Binding-site contacts:
Ligand atom O5 contacts residue ARG144 of chain 1.B at 3.0 Å (salt-bridge).
Ligand atom C6 contacts residue ARG93 of chain 1.B at 4.0 Å.
Ligand atom O1 contacts residue TRP169 of chain 1.B at 3.8 Å.
Ligand atom O5 contacts residue GLN243 of chain 1.B at 3.0 Å (h-bond).
Ligand atom O3 contacts residue TRP169 of chain 1.B at 4.0 Å.
Ligand atom O5 contacts residue ASP92 of chain 1.B at 2.8 Å (salt-bridge).
Ligand atom C5 contacts residue ASP92 of chain 1.B at 3.8 Å.
Ligand atom C4 contacts residue ARG144 of chain 1.B at 3.9 Å.
Ligand atom C1 contacts residue GLU19 of chain 1.B at 3.5 Å.
Ligand atom O6 contacts residue ASP92 of chain 1.B at 2.6 Å (salt-bridge).
Ligand atom C4 contacts residue GLN243 of chain 1.B at 3.9 Å.
Ligand atom O2 contacts residue GLU19 of chain 1.B at 2.7 Å (salt-bridge).
Ligand atom O3 contacts residue ASP223 of chain 1.B at 2.6 Å (salt-bridge).
Ligand atom C2 contacts residue TRP169 of chain 1.B at 3.9 Å (hydrophobic).
Ligand atom O4 contacts residue ASP223 of chain 1.B at 2.6 Å (salt-bridge).
Ligand atom O6 contacts residue SER140 of chain 1.B at 2.9 Å (h-bond).
Ligand atom O4 contacts residue GLN243 of chain 1.B at 3.4 Å (h-bond).
Ligand atom C3 contacts residue ASN196 of chain 1.B at 3.8 Å.
Ligand atom C2 contacts residue GLU19 of chain 1.B at 3.7 Å.
Ligand atom O1 contacts residue ARG93 of chain 1.B at 2.9 Å (salt-bridge).
Ligand atom O2 contacts residue SER16 of chain 1.B at 3.9 Å.
Ligand atom O6 contacts residue GLU19 of chain 1.B at 3.7 Å.
Ligand atom O1 contacts residue GLU19 of chain 1.B at 2.5 Å (salt-bridge).
Ligand atom C1 contacts residue TRP169 of chain 1.B at 3.5 Å (hydrophobic).
Ligand atom O5 contacts residue PHE18 of chain 1.B at 4.0 Å.
Ligand atom O4 contacts residue ARG144 of chain 1.B at 2.8 Å (salt-bridge).
Ligand atom O6 contacts residue ARG93 of chain 1.B at 2.9 Å (salt-bridge).
Ligand atom C6 contacts residue GLU19 of chain 1.B at 3.6 Å.
Ligand atom O5 contacts residue SER140 of chain 1.B at 3.8 Å.
Ligand atom C3 contacts residue TRP169 of chain 1.B at 3.7 Å (hydrophobic).
Ligand atom C4 contacts residue ASP223 of chain 1.B at 3.4 Å.
Ligand atom O3 contacts residue ASN196 of chain 1.B at 2.8 Å (h-bond).
Ligand atom C6 contacts residue ASP92 of chain 1.B at 3.2 Å.
Ligand atom C5 contacts residue SER140 of chain 1.B at 3.8 Å.
Ligand atom C5 contacts residue GLN243 of chain 1.B at 4.1 Å.
Ligand atom C5 contacts residue ARG144 of chain 1.B at 3.6 Å.
Ligand atom C1 contacts residue ARG93 of chain 1.B at 3.8 Å.
Ligand atom O2 contacts residue PHE18 of chain 1.B at 3.4 Å.
Ligand atom C3 contacts residue ASP223 of chain 1.B at 3.6 Å.
Ligand atom C6 contacts residue SER140 of chain 1.B at 3.8 Å.

This small molecule binds to this protein.
Small molecule (SMILES): OC1C(O)C(O)C(O)C(O)C1O

Sequence of chain 1.B:
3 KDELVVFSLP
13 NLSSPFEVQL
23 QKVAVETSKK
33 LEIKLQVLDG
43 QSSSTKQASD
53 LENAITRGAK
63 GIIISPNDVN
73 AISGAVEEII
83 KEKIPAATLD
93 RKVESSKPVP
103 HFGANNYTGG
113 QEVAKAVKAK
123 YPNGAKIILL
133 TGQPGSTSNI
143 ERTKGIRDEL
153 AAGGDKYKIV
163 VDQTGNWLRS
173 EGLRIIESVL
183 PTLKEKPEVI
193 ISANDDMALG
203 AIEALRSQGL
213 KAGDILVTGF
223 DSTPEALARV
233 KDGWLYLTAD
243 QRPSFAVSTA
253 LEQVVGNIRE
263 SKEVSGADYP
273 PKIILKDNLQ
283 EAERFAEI